Binding-site contacts:
Ligand atom C1 contacts residue SER112 of chain 1.C at 3.1 Å.
Ligand atom O3 contacts residue SER112 of chain 1.C at 4.5 Å.
Ligand atom C6 contacts residue HIS114 of chain 1.C at 3.7 Å.
Ligand atom C5 contacts residue ASN110 of chain 1.C at 3.6 Å.
Ligand atom O7 contacts residue SER111 of chain 1.C at 3.8 Å.
Ligand atom C3 contacts residue SER112 of chain 1.C at 3.5 Å.
Ligand atom C4 contacts residue SER112 of chain 1.C at 4.5 Å.
Ligand atom C7 contacts residue SER112 of chain 1.C at 4.1 Å.
Ligand atom O7 contacts residue ASN110 of chain 1.C at 4.3 Å.
Ligand atom N2 contacts residue SER112 of chain 1.C at 3.0 Å (h-bond).
Ligand atom C5 contacts residue SER112 of chain 1.C at 4.3 Å.
Ligand atom O5 contacts residue SER112 of chain 1.C at 4.2 Å.
Ligand atom N2 contacts residue ASN110 of chain 1.C at 2.9 Å (h-bond).
Ligand atom O5 contacts residue ASN110 of chain 1.C at 2.4 Å (h-bond).
Ligand atom O5 contacts residue HIS114 of chain 1.C at 3.8 Å.
Ligand atom C8 contacts residue ASN110 of chain 1.C at 3.6 Å.
Ligand atom O6 contacts residue HIS114 of chain 1.C at 3.8 Å.
Ligand atom C2 contacts residue SER112 of chain 1.C at 3.3 Å.
Ligand atom C2 contacts residue ASN110 of chain 1.C at 2.4 Å.
Ligand atom C3 contacts residue ASN110 of chain 1.C at 3.8 Å.
Ligand atom C4 contacts residue ASN110 of chain 1.C at 4.2 Å.
Ligand atom C5 contacts residue HIS114 of chain 1.C at 4.0 Å.
Ligand atom C1 contacts residue ASN110 of chain 1.C at 1.4 Å.
Ligand atom C1 contacts residue HIS114 of chain 1.C at 4.0 Å.
Ligand atom O7 contacts residue SER112 of chain 1.C at 4.3 Å.
Ligand atom C7 contacts residue ASN110 of chain 1.C at 3.4 Å.

This protein binds this small molecule.
Small molecule (SMILES): CC(=O)N[C@H]1[C@H](O[C@H]2[C@H](O)[C@@H](NC(C)=O)CO[C@@H]2CO)O[C@H](CO)[C@@H](O)[C@@H]1O

Sequence of chain 1.C:
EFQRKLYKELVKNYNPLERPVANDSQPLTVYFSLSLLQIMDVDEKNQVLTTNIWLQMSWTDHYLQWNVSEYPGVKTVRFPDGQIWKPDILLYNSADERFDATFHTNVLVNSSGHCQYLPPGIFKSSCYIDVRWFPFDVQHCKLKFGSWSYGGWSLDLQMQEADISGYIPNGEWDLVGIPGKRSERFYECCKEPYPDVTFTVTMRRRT